This small molecule binds to this protein.
Small molecule (SMILES): CC(=O)N[C@@H]1[C@@H](O)[C@H](O)[C@@H](CO)O[C@H]1O

Binding-site contacts:
Ligand atom C5 contacts residue GLN927 of chain 1.D at 4.5 Å.
Ligand atom C5 contacts residue ASN718 of chain 1.D at 3.6 Å.
Ligand atom O6 contacts residue ASN718 of chain 1.D at 4.4 Å.
Ligand atom O5 contacts residue GLN1072 of chain 1.D at 4.0 Å.
Ligand atom C4 contacts residue ASN718 of chain 1.D at 4.2 Å.
Ligand atom O7 contacts residue LEU923 of chain 1.D at 3.5 Å.
Ligand atom O4 contacts residue LEU923 of chain 1.D at 4.4 Å.
Ligand atom C3 contacts residue LEU923 of chain 1.D at 4.3 Å (hydrophobic).
Ligand atom C2 contacts residue ASN718 of chain 1.D at 2.5 Å.
Ligand atom C1 contacts residue ASN718 of chain 1.D at 1.4 Å.
Ligand atom C7 contacts residue ASN718 of chain 1.D at 3.7 Å.
Ligand atom N2 contacts residue ASN718 of chain 1.D at 3.0 Å (h-bond).
Ligand atom C1 contacts residue GLN1072 of chain 1.D at 4.1 Å.
Ligand atom O5 contacts residue ASN718 of chain 1.D at 2.3 Å (h-bond).
Ligand atom O7 contacts residue ASN718 of chain 1.D at 3.9 Å.
Ligand atom C3 contacts residue ASN718 of chain 1.D at 3.8 Å.
Ligand atom C2 contacts residue GLN1072 of chain 1.D at 4.3 Å.
Ligand atom C6 contacts residue GLN927 of chain 1.D at 4.4 Å.

Sequence of chain 1.D:
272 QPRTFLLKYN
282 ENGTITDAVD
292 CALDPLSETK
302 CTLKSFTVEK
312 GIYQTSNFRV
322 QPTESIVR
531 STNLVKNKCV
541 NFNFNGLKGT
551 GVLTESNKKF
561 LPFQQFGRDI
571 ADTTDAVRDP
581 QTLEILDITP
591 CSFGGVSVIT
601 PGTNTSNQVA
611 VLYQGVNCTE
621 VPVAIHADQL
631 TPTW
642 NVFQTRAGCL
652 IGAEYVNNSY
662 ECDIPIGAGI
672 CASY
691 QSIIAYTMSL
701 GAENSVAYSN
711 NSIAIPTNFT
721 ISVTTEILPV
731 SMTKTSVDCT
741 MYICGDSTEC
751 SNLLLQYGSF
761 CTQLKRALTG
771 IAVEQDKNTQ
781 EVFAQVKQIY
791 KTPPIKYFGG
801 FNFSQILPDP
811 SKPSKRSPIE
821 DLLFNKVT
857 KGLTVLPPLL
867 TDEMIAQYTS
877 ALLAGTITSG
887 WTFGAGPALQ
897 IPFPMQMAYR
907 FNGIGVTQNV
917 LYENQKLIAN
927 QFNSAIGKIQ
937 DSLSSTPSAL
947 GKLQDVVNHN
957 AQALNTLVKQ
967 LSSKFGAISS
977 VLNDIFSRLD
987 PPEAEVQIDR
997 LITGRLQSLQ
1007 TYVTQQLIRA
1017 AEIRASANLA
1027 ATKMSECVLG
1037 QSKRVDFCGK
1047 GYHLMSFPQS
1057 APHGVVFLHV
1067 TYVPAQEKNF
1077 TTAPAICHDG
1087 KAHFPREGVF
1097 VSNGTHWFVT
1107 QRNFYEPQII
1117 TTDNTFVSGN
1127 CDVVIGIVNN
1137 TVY